Sequence of chain 1.A:
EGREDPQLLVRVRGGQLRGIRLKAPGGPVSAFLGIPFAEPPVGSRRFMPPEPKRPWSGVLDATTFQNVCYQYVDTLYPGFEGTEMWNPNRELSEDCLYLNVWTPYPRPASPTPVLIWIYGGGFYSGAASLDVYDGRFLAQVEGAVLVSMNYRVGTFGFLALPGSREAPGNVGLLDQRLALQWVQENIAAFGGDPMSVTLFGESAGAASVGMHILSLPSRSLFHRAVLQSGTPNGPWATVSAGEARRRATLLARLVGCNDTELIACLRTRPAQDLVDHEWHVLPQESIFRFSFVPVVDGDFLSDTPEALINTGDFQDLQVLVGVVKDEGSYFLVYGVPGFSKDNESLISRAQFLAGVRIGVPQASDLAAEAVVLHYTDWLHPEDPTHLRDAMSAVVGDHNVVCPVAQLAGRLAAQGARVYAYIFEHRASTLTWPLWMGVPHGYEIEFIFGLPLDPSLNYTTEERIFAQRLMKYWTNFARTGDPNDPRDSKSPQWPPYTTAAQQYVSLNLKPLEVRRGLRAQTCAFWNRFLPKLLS

The small molecule below binds the protein below.
Small molecule (SMILES): CC(=O)N[C@@H]1[C@@H](O)[C@H](O)[C@@H](CO)O[C@H]1O

Binding-site contacts:
Ligand atom C5 contacts residue SER347 of chain 1.A at 4.3 Å.
Ligand atom C5 contacts residue ASN350 of chain 1.A at 3.7 Å.
Ligand atom O7 contacts residue ASN350 of chain 1.A at 3.8 Å.
Ligand atom C8 contacts residue ASN350 of chain 1.A at 3.1 Å.
Ligand atom C3 contacts residue ASN350 of chain 1.A at 3.8 Å.
Ligand atom C1 contacts residue ASN350 of chain 1.A at 1.5 Å.
Ligand atom C2 contacts residue GLY345 of chain 1.A at 4.2 Å.
Ligand atom N2 contacts residue ASN350 of chain 1.A at 3.0 Å (h-bond).
Ligand atom C3 contacts residue GLY345 of chain 1.A at 3.8 Å.
Ligand atom O4 contacts residue GLY345 of chain 1.A at 4.3 Å.
Ligand atom O5 contacts residue SER347 of chain 1.A at 3.2 Å.
Ligand atom C2 contacts residue ASN350 of chain 1.A at 2.5 Å.
Ligand atom C1 contacts residue SER347 of chain 1.A at 3.8 Å.
Ligand atom C4 contacts residue ASN350 of chain 1.A at 4.3 Å.
Ligand atom O5 contacts residue GLY345 of chain 1.A at 4.2 Å.
Ligand atom C1 contacts residue GLY345 of chain 1.A at 4.1 Å.
Ligand atom O5 contacts residue PHE346 of chain 1.A at 4.4 Å.
Ligand atom N2 contacts residue GLY345 of chain 1.A at 3.9 Å.
Ligand atom C6 contacts residue ASN350 of chain 1.A at 3.8 Å.
Ligand atom O5 contacts residue ASN350 of chain 1.A at 2.7 Å (h-bond).
Ligand atom O7 contacts residue SER352 of chain 1.A at 4.2 Å.
Ligand atom C7 contacts residue ASN350 of chain 1.A at 3.3 Å.
Ligand atom O7 contacts residue LEU353 of chain 1.A at 4.1 Å.
Ligand atom O3 contacts residue GLY345 of chain 1.A at 4.4 Å.